This small molecule binds to this protein.
Small molecule (SMILES): CCn1cc(-c2cccc(C(F)(F)F)c2)c2sc(/C(N)=N/C3CCS(=O)(=O)CC3)cc2c1=O

Sequence of chain 2.B:
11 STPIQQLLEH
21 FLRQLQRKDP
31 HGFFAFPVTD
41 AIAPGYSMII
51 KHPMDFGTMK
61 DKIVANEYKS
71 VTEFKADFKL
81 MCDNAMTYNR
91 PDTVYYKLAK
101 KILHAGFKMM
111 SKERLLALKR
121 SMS

Binding-site contacts:
Ligand atom C53 contacts residue ASN89 of chain 2.B at 3.7 Å.
Ligand atom O49 contacts residue ARG90 of chain 2.B at 3.0 Å (salt-bridge).
Ligand atom O49 contacts residue THR93 of chain 2.B at 3.7 Å.
Ligand atom C05 contacts residue VAL38 of chain 2.B at 3.6 Å (hydrophobic).
Ligand atom O49 contacts residue ASN89 of chain 2.B at 3.5 Å.
Ligand atom N08 contacts residue VAL38 of chain 2.B at 3.6 Å.
Ligand atom C12 contacts residue ILE42 of chain 2.B at 3.5 Å (hydrophobic).
Ligand atom N35 contacts residue ILE42 of chain 2.B at 2.9 Å (h-bond).
Ligand atom N37 contacts residue ASN89 of chain 2.B at 3.0 Å (h-bond).
Ligand atom C13 contacts residue ILE42 of chain 2.B at 3.3 Å (hydrophobic).
Ligand atom O33 contacts residue ASN89 of chain 2.B at 3.0 Å (h-bond).
Ligand atom C50 contacts residue THR93 of chain 2.B at 3.8 Å.
Ligand atom C29 contacts residue TYR95 of chain 2.B at 3.8 Å (hydrophobic).
Ligand atom C01 contacts residue PHE34 of chain 2.B at 3.6 Å (hydrophobic).
Ligand atom C05 contacts residue PHE33 of chain 2.B at 3.4 Å (hydrophobic).
Ligand atom S27 contacts residue TYR95 of chain 2.B at 3.7 Å.
Ligand atom C32 contacts residue ASN89 of chain 2.B at 3.9 Å.
Ligand atom F24 contacts residue TYR95 of chain 2.B at 3.3 Å.
Ligand atom F23 contacts residue TYR95 of chain 2.B at 3.5 Å.
Ligand atom C28 contacts residue ILE42 of chain 2.B at 3.9 Å (hydrophobic).
Ligand atom C28 contacts residue TYR95 of chain 2.B at 3.7 Å (hydrophobic).
Ligand atom C39 contacts residue ASN89 of chain 2.B at 3.6 Å.
Ligand atom C34 contacts residue ILE42 of chain 2.B at 3.7 Å (hydrophobic).
Ligand atom C41 contacts residue TYR88 of chain 2.B at 3.3 Å (hydrophobic).
Ligand atom C29 contacts residue ASN89 of chain 2.B at 3.1 Å.
Ligand atom N37 contacts residue TYR88 of chain 2.B at 3.5 Å.
Ligand atom C22 contacts residue TYR95 of chain 2.B at 3.9 Å (hydrophobic).
Ligand atom O48 contacts residue ARG90 of chain 2.B at 3.3 Å.
Ligand atom C29 contacts residue TYR88 of chain 2.B at 3.8 Å (hydrophobic).
Ligand atom C09 contacts residue PHE33 of chain 2.B at 3.2 Å (hydrophobic).
Ligand atom C41 contacts residue ASN89 of chain 2.B at 3.7 Å.
Ligand atom S27 contacts residue ILE42 of chain 2.B at 3.8 Å.
Ligand atom C26 contacts residue TYR95 of chain 2.B at 3.8 Å (hydrophobic).
Ligand atom C15 contacts residue ILE42 of chain 2.B at 3.7 Å (hydrophobic).
Ligand atom C20 contacts residue PHE33 of chain 2.B at 3.8 Å (hydrophobic).
Ligand atom C20 contacts residue TYR95 of chain 2.B at 3.5 Å (hydrophobic).
Ligand atom F24 contacts residue PHE33 of chain 2.B at 3.2 Å.
Ligand atom C11 contacts residue TYR95 of chain 2.B at 3.9 Å (hydrophobic).
Ligand atom N08 contacts residue PHE33 of chain 2.B at 3.8 Å.
Ligand atom C01 contacts residue PHE33 of chain 2.B at 3.9 Å (hydrophobic).